Sequence of chain 1.A:
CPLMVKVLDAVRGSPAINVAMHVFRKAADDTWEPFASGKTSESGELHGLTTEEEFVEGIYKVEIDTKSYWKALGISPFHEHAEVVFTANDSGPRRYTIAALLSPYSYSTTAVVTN

Sequence of chain 2.A:
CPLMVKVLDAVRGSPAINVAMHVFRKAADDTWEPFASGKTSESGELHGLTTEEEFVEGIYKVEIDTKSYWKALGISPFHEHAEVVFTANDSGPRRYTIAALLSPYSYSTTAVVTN

Binding-site contacts:
Ligand atom C20 contacts residue GBJ1 of chain 2.C at 1.1 Å.
Ligand atom C7 contacts residue GBJ1 of chain 2.C at 1.1 Å.
Ligand atom C6 contacts residue GBJ1 of chain 2.C at 0.4 Å.
Ligand atom C8 contacts residue GBJ1 of chain 2.C at 1.4 Å.
Ligand atom C1 contacts residue LEU142 of chain 1.A at 3.6 Å (hydrophobic).
Ligand atom C18 contacts residue LYS47 of chain 1.A at 3.0 Å.
Ligand atom C12 contacts residue GBJ1 of chain 2.C at 1.1 Å.
Ligand atom C20 contacts residue LEU142 of chain 2.A at 3.8 Å (hydrophobic).
Ligand atom C10 contacts residue GBJ1 of chain 2.C at 0.2 Å.
Ligand atom C14 contacts residue GBJ1 of chain 2.C at 0.5 Å.
Ligand atom O2 contacts residue GBJ1 of chain 2.C at 1.6 Å.
Ligand atom C16 contacts residue GBJ1 of chain 2.C at 0.5 Å.
Ligand atom C19 contacts residue LYS47 of chain 1.A at 3.2 Å.
Ligand atom C15 contacts residue LYS47 of chain 2.A at 3.5 Å.
Ligand atom O3 contacts residue GBJ1 of chain 2.C at 0.9 Å (h-bond).
Ligand atom C9 contacts residue ALA140 of chain 2.A at 3.5 Å (hydrophobic).
Ligand atom C8 contacts residue ALA140 of chain 2.A at 3.5 Å (hydrophobic).
Ligand atom O1 contacts residue GBJ1 of chain 2.C at 0.3 Å.
Ligand atom C19 contacts residue GBJ1 of chain 2.C at 0.5 Å.
Ligand atom C4 contacts residue GBJ1 of chain 2.C at 0.4 Å.
Ligand atom C13 contacts residue GBJ1 of chain 2.C at 0.2 Å.
Ligand atom C5 contacts residue GBJ1 of chain 2.C at 0.2 Å.
Ligand atom C16 contacts residue LYS47 of chain 2.A at 3.1 Å.
Ligand atom C8 contacts residue LEU49 of chain 2.A at 3.5 Å (hydrophobic).
Ligand atom C18 contacts residue GBJ1 of chain 2.C at 0.5 Å.
Ligand atom O4 contacts residue GBJ1 of chain 2.C at 0.6 Å.
Ligand atom C3 contacts residue GBJ1 of chain 2.C at 0.6 Å.
Ligand atom C9 contacts residue GBJ1 of chain 2.C at 0.3 Å.
Ligand atom C1 contacts residue GBJ1 of chain 2.C at 1.5 Å.
Ligand atom C3 contacts residue LEU142 of chain 1.A at 3.6 Å (hydrophobic).
Ligand atom C11 contacts residue GBJ1 of chain 2.C at 0.2 Å.
Ligand atom C20 contacts residue SER149 of chain 1.A at 3.7 Å.
Ligand atom O1 contacts residue LEU49 of chain 1.A at 3.6 Å.
Ligand atom O2 contacts residue LYS47 of chain 1.A at 2.8 Å (salt-bridge).
Ligand atom C2 contacts residue GBJ1 of chain 2.C at 0.3 Å.
Ligand atom C7 contacts residue ALA141 of chain 2.A at 3.6 Å (hydrophobic).
Ligand atom C17 contacts residue GBJ1 of chain 2.C at 0.4 Å.
Ligand atom O1 contacts residue ALA140 of chain 1.A at 3.8 Å.
Ligand atom C15 contacts residue GBJ1 of chain 2.C at 0.5 Å.
Ligand atom O4 contacts residue LEU142 of chain 2.A at 3.6 Å.

This protein binds this small molecule.
Small molecule (SMILES): CC1(C)C=Cc2c(ccc3c2OC[C@@H](c2ccc(O)cc2O)C3)O1